Binding-site contacts:
Ligand atom C5 contacts residue ASN25 of chain 1.B at 3.7 Å.
Ligand atom C1 contacts residue ASN25 of chain 1.B at 1.4 Å.
Ligand atom C2 contacts residue ASN25 of chain 1.B at 2.5 Å.
Ligand atom N2 contacts residue ASN25 of chain 1.B at 3.0 Å (h-bond).
Ligand atom O5 contacts residue THR27 of chain 1.B at 4.3 Å.
Ligand atom C7 contacts residue ASN25 of chain 1.B at 3.7 Å.
Ligand atom C6 contacts residue THR27 of chain 1.B at 3.9 Å.
Ligand atom O6 contacts residue THR15 of chain 1.B at 4.2 Å.
Ligand atom C4 contacts residue ASN25 of chain 1.B at 4.3 Å.
Ligand atom O5 contacts residue ASN25 of chain 1.B at 2.4 Å (h-bond).
Ligand atom O6 contacts residue THR27 of chain 1.B at 3.0 Å (h-bond).
Ligand atom C8 contacts residue ASN25 of chain 1.B at 3.7 Å.
Ligand atom C3 contacts residue ASN25 of chain 1.B at 3.9 Å.

Sequence of chain 1.B:
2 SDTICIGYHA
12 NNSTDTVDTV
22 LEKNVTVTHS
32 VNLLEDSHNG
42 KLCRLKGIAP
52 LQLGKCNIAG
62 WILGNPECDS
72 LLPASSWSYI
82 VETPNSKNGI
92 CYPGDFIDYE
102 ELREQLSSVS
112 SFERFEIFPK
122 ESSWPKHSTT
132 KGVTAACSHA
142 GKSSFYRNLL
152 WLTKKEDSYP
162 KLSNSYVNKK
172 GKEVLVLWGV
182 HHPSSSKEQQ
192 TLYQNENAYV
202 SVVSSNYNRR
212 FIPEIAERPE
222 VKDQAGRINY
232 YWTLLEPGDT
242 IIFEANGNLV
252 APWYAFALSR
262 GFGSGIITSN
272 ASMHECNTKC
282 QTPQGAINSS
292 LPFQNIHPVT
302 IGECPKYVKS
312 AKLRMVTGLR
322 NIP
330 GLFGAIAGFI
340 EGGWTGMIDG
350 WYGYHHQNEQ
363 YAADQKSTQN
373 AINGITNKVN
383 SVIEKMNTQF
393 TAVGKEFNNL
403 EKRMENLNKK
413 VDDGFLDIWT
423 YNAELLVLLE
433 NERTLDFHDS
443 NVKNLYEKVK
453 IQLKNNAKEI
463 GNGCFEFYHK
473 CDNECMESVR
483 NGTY

A small-molecule ligand and the protein it binds are described below.
Small molecule (SMILES): CC(=O)N[C@@H]1[C@@H](O)[C@H](O)[C@@H](CO)O[C@H]1O